Sequence of chain 1.Q:
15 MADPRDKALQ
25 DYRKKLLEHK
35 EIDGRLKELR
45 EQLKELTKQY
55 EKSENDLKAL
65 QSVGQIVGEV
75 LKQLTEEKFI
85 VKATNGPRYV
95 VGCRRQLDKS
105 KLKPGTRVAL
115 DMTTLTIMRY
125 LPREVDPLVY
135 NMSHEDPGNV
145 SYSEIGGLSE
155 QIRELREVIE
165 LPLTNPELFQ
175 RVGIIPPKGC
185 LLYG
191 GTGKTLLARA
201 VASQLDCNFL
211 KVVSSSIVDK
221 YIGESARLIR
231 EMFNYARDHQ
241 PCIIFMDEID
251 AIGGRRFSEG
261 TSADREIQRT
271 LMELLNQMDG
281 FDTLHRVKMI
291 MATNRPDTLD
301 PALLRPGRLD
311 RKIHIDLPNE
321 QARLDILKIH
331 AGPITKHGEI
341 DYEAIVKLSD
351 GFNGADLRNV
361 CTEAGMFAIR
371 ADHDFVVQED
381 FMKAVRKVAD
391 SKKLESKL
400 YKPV

Binding-site contacts:
Ligand atom N6 contacts residue ILE167 of chain 1.P at 3.7 Å.
Ligand atom C2 contacts residue GLY372 of chain 1.P at 3.6 Å.
Ligand atom O2G contacts residue MG1 of chain 1.CB at 2.2 Å.
Ligand atom O1A contacts residue THR213 of chain 1.P at 3.8 Å.
Ligand atom O3B contacts residue GLY209 of chain 1.P at 3.5 Å (h-bond).
Ligand atom C4 contacts residue GLY372 of chain 1.P at 3.2 Å.
Ligand atom C4' contacts residue ALA373 of chain 1.P at 3.6 Å (hydrophobic).
Ligand atom N9 contacts residue GLY372 of chain 1.P at 3.5 Å (h-bond).
Ligand atom O1A contacts residue MG1 of chain 1.CB at 3.7 Å.
Ligand atom O2B contacts residue LYS212 of chain 1.P at 3.2 Å.
Ligand atom O3G contacts residue ASN312 of chain 1.P at 3.5 Å (h-bond).
Ligand atom O3A contacts residue GLY211 of chain 1.P at 3.5 Å (h-bond).
Ligand atom O2' contacts residue ASN376 of chain 1.P at 3.1 Å (h-bond).
Ligand atom O2A contacts residue LYS212 of chain 1.P at 3.3 Å (salt-bridge).
Ligand atom O1B contacts residue MG1 of chain 1.CB at 2.2 Å.
Ligand atom C2 contacts residue GLY211 of chain 1.P at 3.4 Å.
Ligand atom C5 contacts residue GLY372 of chain 1.P at 3.8 Å.
Ligand atom S1G contacts residue ALA302 of chain 1.Q at 3.5 Å.
Ligand atom C2 contacts residue CYS210 of chain 1.P at 3.2 Å (hydrophobic).
Ligand atom N3 contacts residue GLY372 of chain 1.P at 3.3 Å (h-bond).
Ligand atom O2A contacts residue MET214 of chain 1.P at 2.5 Å (h-bond).
Ligand atom O2A contacts residue GLY211 of chain 1.P at 3.2 Å.
Ligand atom O4' contacts residue ALA373 of chain 1.P at 3.4 Å.
Ligand atom PG contacts residue MG1 of chain 1.CB at 2.5 Å.
Ligand atom N6 contacts residue ILE344 of chain 1.P at 3.8 Å.
Ligand atom N3 contacts residue GLY211 of chain 1.P at 3.5 Å (h-bond).
Ligand atom O3B contacts residue MG1 of chain 1.CB at 3.3 Å.
Ligand atom C1' contacts residue GLY372 of chain 1.P at 3.8 Å.
Ligand atom O3A contacts residue LYS212 of chain 1.P at 3.7 Å.
Ligand atom O3G contacts residue MG1 of chain 1.CB at 2.2 Å.
Ligand atom O2A contacts residue THR213 of chain 1.P at 2.8 Å (h-bond).
Ligand atom O1B contacts residue LYS212 of chain 1.P at 3.8 Å.
Ligand atom PB contacts residue MG1 of chain 1.CB at 3.2 Å.
Ligand atom O5' contacts residue GLY211 of chain 1.P at 3.9 Å.
Ligand atom O2B contacts residue CYS210 of chain 1.P at 3.7 Å.
Ligand atom C1' contacts residue ALA373 of chain 1.P at 3.4 Å (hydrophobic).
Ligand atom O2B contacts residue GLY209 of chain 1.P at 3.9 Å.
Ligand atom N3 contacts residue CYS210 of chain 1.P at 3.8 Å.
Ligand atom O1B contacts residue THR213 of chain 1.P at 3.0 Å (h-bond).
Ligand atom S1G contacts residue PRO208 of chain 1.P at 3.5 Å.

This small molecule binds to this protein.
Small molecule (SMILES): Nc1ncnc2c1ncn2[C@@H]1O[C@H](COP(=O)(O)OP(=O)(O)OP(O)(O)=S)[C@@H](O)[C@H]1O

Sequence of chain 1.P:
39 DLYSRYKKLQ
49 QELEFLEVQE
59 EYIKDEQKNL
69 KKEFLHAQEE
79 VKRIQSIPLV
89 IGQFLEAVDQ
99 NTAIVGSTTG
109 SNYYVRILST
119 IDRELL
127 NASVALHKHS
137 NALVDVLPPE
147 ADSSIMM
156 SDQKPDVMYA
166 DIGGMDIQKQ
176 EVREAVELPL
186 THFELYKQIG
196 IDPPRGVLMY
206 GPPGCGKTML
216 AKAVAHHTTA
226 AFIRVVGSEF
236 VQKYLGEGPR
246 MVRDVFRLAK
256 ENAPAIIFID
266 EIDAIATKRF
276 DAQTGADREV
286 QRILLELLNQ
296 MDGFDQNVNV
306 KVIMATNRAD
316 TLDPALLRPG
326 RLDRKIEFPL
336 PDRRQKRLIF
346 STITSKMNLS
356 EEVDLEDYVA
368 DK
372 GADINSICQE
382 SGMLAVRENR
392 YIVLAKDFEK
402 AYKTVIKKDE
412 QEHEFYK